This protein binds this small molecule.
Small molecule (SMILES): CN1CCC[C@H](CSc2nc(N)c3c4c(sc3n2)CCCC4)C1

Sequence of chain 4.A:
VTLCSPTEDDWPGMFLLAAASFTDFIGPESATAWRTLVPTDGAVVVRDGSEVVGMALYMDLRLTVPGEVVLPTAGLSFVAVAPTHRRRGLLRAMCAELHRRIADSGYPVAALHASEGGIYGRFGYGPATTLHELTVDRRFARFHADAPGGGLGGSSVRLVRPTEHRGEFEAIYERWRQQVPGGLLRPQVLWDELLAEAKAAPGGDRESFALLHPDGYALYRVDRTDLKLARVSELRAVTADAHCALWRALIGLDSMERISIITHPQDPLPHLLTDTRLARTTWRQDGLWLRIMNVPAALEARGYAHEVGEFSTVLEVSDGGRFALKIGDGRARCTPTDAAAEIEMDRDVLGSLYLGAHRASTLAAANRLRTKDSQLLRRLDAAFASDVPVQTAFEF

Binding-site contacts:
Ligand atom S23 contacts residue PHE104 of chain 4.A at 3.7 Å.
Ligand atom C17 contacts residue PHE104 of chain 4.A at 3.6 Å (hydrophobic).
Ligand atom C20 contacts residue TRP33 of chain 4.A at 4.1 Å (hydrophobic).
Ligand atom C21 contacts residue VAL60 of chain 4.A at 3.8 Å (hydrophobic).
Ligand atom C09 contacts residue ASP46 of chain 4.A at 3.5 Å.
Ligand atom S05 contacts residue TRP56 of chain 4.A at 4.0 Å.
Ligand atom C19 contacts residue ALA53 of chain 4.A at 3.8 Å (hydrophobic).
Ligand atom C02 contacts residue TRP56 of chain 4.A at 3.6 Å (hydrophobic).
Ligand atom C22 contacts residue PHE104 of chain 4.A at 3.8 Å (hydrophobic).
Ligand atom C08 contacts residue GLU421 of chain 4.A at 3.9 Å.
Ligand atom C18 contacts residue TRP56 of chain 4.A at 3.6 Å (hydrophobic).
Ligand atom N01 contacts residue TRP56 of chain 4.A at 3.5 Å.
Ligand atom C02 contacts residue SER103 of chain 4.A at 3.9 Å.
Ligand atom N01 contacts residue SER103 of chain 4.A at 2.6 Å (h-bond).
Ligand atom C20 contacts residue ARG57 of chain 4.A at 3.8 Å.
Ligand atom C15 contacts residue TRP56 of chain 4.A at 3.7 Å (hydrophobic).
Ligand atom C13 contacts residue ASP46 of chain 4.A at 3.4 Å.
Ligand atom C10 contacts residue ASP46 of chain 4.A at 3.1 Å.
Ligand atom C12 contacts residue ASP46 of chain 4.A at 3.3 Å.
Ligand atom N14 contacts residue TRP56 of chain 4.A at 3.7 Å.
Ligand atom C08 contacts residue ASP46 of chain 4.A at 3.5 Å.
Ligand atom N01 contacts residue MET85 of chain 4.A at 3.8 Å.
Ligand atom C20 contacts residue LEU83 of chain 4.A at 3.9 Å (hydrophobic).
Ligand atom N11 contacts residue ASP46 of chain 4.A at 3.5 Å (salt-bridge).
Ligand atom C19 contacts residue PHE104 of chain 4.A at 3.6 Å (hydrophobic).
Ligand atom N03 contacts residue PHE422 of chain 4.A at 3.9 Å.
Ligand atom C21 contacts residue TRP56 of chain 4.A at 3.9 Å (hydrophobic).
Ligand atom C07 contacts residue ASP46 of chain 4.A at 3.9 Å.
Ligand atom N01 contacts residue PHE422 of chain 4.A at 2.9 Å (h-bond).
Ligand atom C02 contacts residue PHE422 of chain 4.A at 3.8 Å (hydrophobic).
Ligand atom C04 contacts residue TRP56 of chain 4.A at 3.6 Å (hydrophobic).
Ligand atom S23 contacts residue TRP56 of chain 4.A at 4.0 Å.
Ligand atom C16 contacts residue TRP56 of chain 4.A at 3.6 Å (hydrophobic).
Ligand atom C17 contacts residue TRP56 of chain 4.A at 3.6 Å (hydrophobic).
Ligand atom N03 contacts residue TRP56 of chain 4.A at 3.7 Å.
Ligand atom C09 contacts residue GLU421 of chain 4.A at 3.7 Å.
Ligand atom C22 contacts residue SER103 of chain 4.A at 3.8 Å.
Ligand atom C18 contacts residue PHE104 of chain 4.A at 3.4 Å (hydrophobic).
Ligand atom C21 contacts residue LEU83 of chain 4.A at 4.0 Å (hydrophobic).
Ligand atom S23 contacts residue ALA53 of chain 4.A at 3.7 Å.